Sequence of chain 1.B:
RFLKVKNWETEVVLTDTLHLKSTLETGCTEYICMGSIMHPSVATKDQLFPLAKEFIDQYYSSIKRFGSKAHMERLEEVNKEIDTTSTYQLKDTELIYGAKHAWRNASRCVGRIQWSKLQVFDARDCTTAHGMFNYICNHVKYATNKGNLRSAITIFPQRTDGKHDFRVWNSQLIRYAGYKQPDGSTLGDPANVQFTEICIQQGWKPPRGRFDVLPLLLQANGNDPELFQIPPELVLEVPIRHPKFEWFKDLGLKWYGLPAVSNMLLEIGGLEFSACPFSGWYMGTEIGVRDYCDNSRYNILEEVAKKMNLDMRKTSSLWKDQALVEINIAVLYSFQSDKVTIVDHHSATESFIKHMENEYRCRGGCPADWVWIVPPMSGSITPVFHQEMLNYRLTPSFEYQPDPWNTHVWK

Binding-site contacts:
Ligand atom C03 contacts residue TRP291 of chain 1.B at 3.9 Å (hydrophobic).
Ligand atom C12 contacts residue TYR292 of chain 1.B at 4.0 Å (hydrophobic).
Ligand atom N02 contacts residue TRP291 of chain 1.B at 2.6 Å (h-bond).
Ligand atom F12 contacts residue TYR292 of chain 1.B at 3.2 Å.
Ligand atom N02 contacts residue HEM1 of chain 1.I at 3.4 Å.
Ligand atom C04 contacts residue HEM1 of chain 1.I at 3.9 Å.
Ligand atom F13 contacts residue ARG185 of chain 1.B at 3.2 Å.
Ligand atom C03 contacts residue HEM1 of chain 1.I at 3.3 Å.
Ligand atom C17 contacts residue HEM1 of chain 1.I at 3.9 Å.
Ligand atom C14 contacts residue ARG185 of chain 1.B at 3.9 Å.
Ligand atom C12 contacts residue GLN182 of chain 1.B at 3.4 Å.
Ligand atom F13 contacts residue GLN182 of chain 1.B at 3.5 Å.
Ligand atom C15 contacts residue GLN182 of chain 1.B at 3.3 Å.
Ligand atom F13 contacts residue TYR266 of chain 1.B at 2.9 Å.
Ligand atom N01 contacts residue GLU296 of chain 1.B at 2.6 Å (salt-bridge).
Ligand atom N02 contacts residue PRO269 of chain 1.B at 4.0 Å.
Ligand atom C20 contacts residue ARG307 of chain 1.B at 3.8 Å.
Ligand atom C02 contacts residue TRP291 of chain 1.B at 3.6 Å (hydrophobic).
Ligand atom C06 contacts residue GLU296 of chain 1.B at 3.4 Å.
Ligand atom N02 contacts residue TYR292 of chain 1.B at 3.7 Å.
Ligand atom C07 contacts residue PHE288 of chain 1.B at 3.6 Å (hydrophobic).
Ligand atom C08 contacts residue HEM1 of chain 1.I at 3.7 Å.
Ligand atom F12 contacts residue GLN182 of chain 1.B at 3.6 Å.
Ligand atom C08 contacts residue VAL271 of chain 1.B at 3.9 Å (hydrophobic).
Ligand atom C13 contacts residue GLN182 of chain 1.B at 3.3 Å.
Ligand atom C16 contacts residue GLN182 of chain 1.B at 3.8 Å.
Ligand atom C08 contacts residue GLU296 of chain 1.B at 3.4 Å.
Ligand atom C07 contacts residue HEM1 of chain 1.I at 3.4 Å.
Ligand atom C02 contacts residue HEM1 of chain 1.I at 3.7 Å.
Ligand atom C14 contacts residue GLN182 of chain 1.B at 3.3 Å.
Ligand atom F12 contacts residue PRO269 of chain 1.B at 3.8 Å.
Ligand atom C02 contacts residue PRO269 of chain 1.B at 3.9 Å (hydrophobic).
Ligand atom C17 contacts residue GLN182 of chain 1.B at 3.9 Å.
Ligand atom C09 contacts residue GLU296 of chain 1.B at 3.9 Å.
Ligand atom N02 contacts residue MET293 of chain 1.B at 3.9 Å.
Ligand atom N02 contacts residue GLU296 of chain 1.B at 2.6 Å (salt-bridge).
Ligand atom C07 contacts residue GLY290 of chain 1.B at 3.8 Å.
Ligand atom C05 contacts residue VAL271 of chain 1.B at 3.6 Å (hydrophobic).
Ligand atom C16 contacts residue HEM1 of chain 1.I at 3.8 Å.
Ligand atom C02 contacts residue GLU296 of chain 1.B at 3.5 Å.

This protein binds this small molecule.
Small molecule (SMILES): Cc1cc(N)nc(CCc2cc(CCN(C)C)cc(F)c2F)c1